Binding-site contacts:
Ligand atom OXT contacts residue ARG29 of chain 1.C at 4.2 Å.
Ligand atom CE2 contacts residue ALA26 of chain 1.B at 4.1 Å (hydrophobic).
Ligand atom CA contacts residue ASP27 of chain 1.B at 3.3 Å.
Ligand atom NE1 contacts residue ALA26 of chain 1.B at 4.2 Å.
Ligand atom CG contacts residue ASP27 of chain 1.B at 4.0 Å.
Ligand atom CB contacts residue ASP27 of chain 1.B at 3.4 Å.
Ligand atom CD2 contacts residue ALA26 of chain 1.B at 3.7 Å (hydrophobic).
Ligand atom CD1 contacts residue ASP27 of chain 1.B at 3.4 Å.
Ligand atom N contacts residue ASP27 of chain 1.B at 2.8 Å (salt-bridge).
Ligand atom CG contacts residue ALA26 of chain 1.B at 3.4 Å (hydrophobic).
Ligand atom CB contacts residue ALA26 of chain 1.B at 3.6 Å (hydrophobic).
Ligand atom CE3 contacts residue ALA26 of chain 1.B at 4.2 Å (hydrophobic).
Ligand atom NE1 contacts residue ASP27 of chain 1.B at 4.4 Å.
Ligand atom CD1 contacts residue ALA26 of chain 1.B at 3.7 Å (hydrophobic).

Sequence of chain 1.C:
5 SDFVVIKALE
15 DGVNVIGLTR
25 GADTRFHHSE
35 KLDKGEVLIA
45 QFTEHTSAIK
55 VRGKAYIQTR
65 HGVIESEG

Sequence of chain 1.B:
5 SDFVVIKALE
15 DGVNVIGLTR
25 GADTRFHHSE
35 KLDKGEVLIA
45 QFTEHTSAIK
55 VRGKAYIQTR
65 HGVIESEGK

This protein binds this small molecule.
Small molecule (SMILES): N[C@@H](Cc1c[nH]c2ccccc12)C(=O)O